Sequence of chain 1.B:
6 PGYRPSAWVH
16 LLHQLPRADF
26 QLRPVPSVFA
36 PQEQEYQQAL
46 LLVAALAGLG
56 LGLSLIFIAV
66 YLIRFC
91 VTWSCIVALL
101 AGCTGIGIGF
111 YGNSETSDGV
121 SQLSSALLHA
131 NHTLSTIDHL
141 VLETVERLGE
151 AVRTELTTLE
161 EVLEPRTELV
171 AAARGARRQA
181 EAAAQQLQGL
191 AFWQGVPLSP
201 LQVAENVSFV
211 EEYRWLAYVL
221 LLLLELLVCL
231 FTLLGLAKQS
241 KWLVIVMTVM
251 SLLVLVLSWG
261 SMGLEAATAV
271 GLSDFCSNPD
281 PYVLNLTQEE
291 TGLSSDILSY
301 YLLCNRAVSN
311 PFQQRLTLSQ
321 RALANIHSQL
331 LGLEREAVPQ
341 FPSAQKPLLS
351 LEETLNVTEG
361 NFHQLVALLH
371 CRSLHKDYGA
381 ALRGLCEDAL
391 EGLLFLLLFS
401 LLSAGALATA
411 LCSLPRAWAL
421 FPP

The protein below binds the small molecule below.
Small molecule (SMILES): CC(=O)N[C@H]1[C@H](O[C@H]2[C@H](O)[C@@H](NC(C)=O)CO[C@@H]2CO)O[C@H](CO)[C@@H](O)[C@@H]1O

Binding-site contacts:
Ligand atom O3 contacts residue ASN131 of chain 1.B at 4.4 Å.
Ligand atom C5 contacts residue LEU201 of chain 1.B at 4.3 Å (hydrophobic).
Ligand atom C7 contacts residue ASN131 of chain 1.B at 3.4 Å.
Ligand atom C4 contacts residue ASN131 of chain 1.B at 4.2 Å.
Ligand atom C4 contacts residue ASP138 of chain 1.B at 4.1 Å.
Ligand atom C3 contacts residue ASN131 of chain 1.B at 3.9 Å.
Ligand atom N2 contacts residue LEU201 of chain 1.B at 4.5 Å.
Ligand atom N2 contacts residue SER135 of chain 1.B at 3.5 Å (h-bond).
Ligand atom C2 contacts residue SER135 of chain 1.B at 3.5 Å.
Ligand atom C5 contacts residue ASN131 of chain 1.B at 3.7 Å.
Ligand atom C2 contacts residue LEU201 of chain 1.B at 4.5 Å (hydrophobic).
Ligand atom C8 contacts residue LEU128 of chain 1.B at 4.0 Å (hydrophobic).
Ligand atom O7 contacts residue SER135 of chain 1.B at 3.5 Å (h-bond).
Ligand atom O6 contacts residue ASN131 of chain 1.B at 4.5 Å.
Ligand atom O5 contacts residue LEU201 of chain 1.B at 3.8 Å.
Ligand atom O3 contacts residue SER135 of chain 1.B at 3.7 Å.
Ligand atom C3 contacts residue ASP138 of chain 1.B at 3.9 Å.
Ligand atom C1 contacts residue LEU201 of chain 1.B at 3.5 Å (hydrophobic).
Ligand atom C8 contacts residue ASN131 of chain 1.B at 3.8 Å.
Ligand atom O6 contacts residue SER199 of chain 1.B at 3.6 Å.
Ligand atom C1 contacts residue SER135 of chain 1.B at 4.5 Å.
Ligand atom O5 contacts residue ASN131 of chain 1.B at 2.4 Å (h-bond).
Ligand atom N2 contacts residue ASN131 of chain 1.B at 3.0 Å (h-bond).
Ligand atom C7 contacts residue SER135 of chain 1.B at 4.2 Å.
Ligand atom C8 contacts residue HIS132 of chain 1.B at 4.1 Å.
Ligand atom O3 contacts residue TRP193 of chain 1.B at 4.5 Å.
Ligand atom C7 contacts residue HIS132 of chain 1.B at 4.3 Å.
Ligand atom C4 contacts residue SER135 of chain 1.B at 4.2 Å.
Ligand atom C2 contacts residue ASN131 of chain 1.B at 2.5 Å.
Ligand atom O5 contacts residue SER199 of chain 1.B at 4.2 Å.
Ligand atom O7 contacts residue ASN131 of chain 1.B at 4.1 Å.
Ligand atom C1 contacts residue ASN131 of chain 1.B at 1.5 Å.
Ligand atom C3 contacts residue SER135 of chain 1.B at 3.8 Å.
Ligand atom C6 contacts residue SER199 of chain 1.B at 3.9 Å.
Ligand atom O4 contacts residue ASP138 of chain 1.B at 3.3 Å (salt-bridge).
Ligand atom O7 contacts residue HIS132 of chain 1.B at 3.7 Å.
Ligand atom O3 contacts residue ASP138 of chain 1.B at 4.1 Å.